This small molecule binds to this protein.
Small molecule (SMILES): N#Cc1cc(Cl)ccc1O

Sequence of chain 1.A:
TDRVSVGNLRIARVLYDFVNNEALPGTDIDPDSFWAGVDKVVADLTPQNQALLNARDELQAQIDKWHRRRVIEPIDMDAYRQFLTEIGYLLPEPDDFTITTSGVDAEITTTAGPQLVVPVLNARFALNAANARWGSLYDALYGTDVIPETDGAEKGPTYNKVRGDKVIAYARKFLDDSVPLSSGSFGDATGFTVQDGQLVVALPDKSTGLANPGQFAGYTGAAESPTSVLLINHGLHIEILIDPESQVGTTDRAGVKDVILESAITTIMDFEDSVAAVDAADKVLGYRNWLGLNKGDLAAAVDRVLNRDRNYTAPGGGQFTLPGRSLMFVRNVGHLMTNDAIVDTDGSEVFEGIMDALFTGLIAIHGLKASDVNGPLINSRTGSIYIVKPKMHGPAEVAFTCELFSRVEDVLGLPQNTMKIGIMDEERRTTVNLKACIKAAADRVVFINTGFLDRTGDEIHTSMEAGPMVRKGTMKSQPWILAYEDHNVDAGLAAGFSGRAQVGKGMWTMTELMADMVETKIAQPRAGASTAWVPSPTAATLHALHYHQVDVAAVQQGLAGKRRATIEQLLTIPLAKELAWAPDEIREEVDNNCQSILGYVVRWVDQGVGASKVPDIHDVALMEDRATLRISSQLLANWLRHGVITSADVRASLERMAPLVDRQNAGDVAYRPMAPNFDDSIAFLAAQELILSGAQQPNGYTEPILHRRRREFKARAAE

Binding-site contacts:
Ligand atom C02 contacts residue ASP58 of chain 1.A at 3.2 Å.
Ligand atom CL06 contacts residue PHE359 of chain 1.A at 4.0 Å.
Ligand atom C09 contacts residue LEU344 of chain 1.A at 4.1 Å (hydrophobic).
Ligand atom C09 contacts residue PRO706 of chain 1.A at 4.1 Å (hydrophobic).
Ligand atom C03 contacts residue ASP58 of chain 1.A at 3.2 Å.
Ligand atom N10 contacts residue PRO706 of chain 1.A at 3.4 Å.
Ligand atom C03 contacts residue ASN55 of chain 1.A at 3.3 Å.
Ligand atom C04 contacts residue ASN55 of chain 1.A at 3.2 Å.
Ligand atom O01 contacts residue LEU54 of chain 1.A at 4.5 Å.
Ligand atom C05 contacts residue ASN55 of chain 1.A at 4.5 Å.
Ligand atom CL06 contacts residue GLN51 of chain 1.A at 3.8 Å.
Ligand atom CL06 contacts residue LEU54 of chain 1.A at 4.0 Å.
Ligand atom O01 contacts residue PRO706 of chain 1.A at 4.3 Å.
Ligand atom C02 contacts residue LEU54 of chain 1.A at 4.2 Å (hydrophobic).
Ligand atom C04 contacts residue GLN51 of chain 1.A at 4.1 Å.
Ligand atom C03 contacts residue LEU54 of chain 1.A at 3.7 Å (hydrophobic).
Ligand atom O01 contacts residue ASP58 of chain 1.A at 2.5 Å (salt-bridge).
Ligand atom C05 contacts residue LEU54 of chain 1.A at 3.9 Å (hydrophobic).
Ligand atom N10 contacts residue LEU344 of chain 1.A at 4.0 Å.
Ligand atom C07 contacts residue LEU54 of chain 1.A at 4.0 Å (hydrophobic).
Ligand atom C04 contacts residue LEU54 of chain 1.A at 3.6 Å (hydrophobic).